The protein below binds the small molecule below.
Small molecule (SMILES): C[C@@H](N1CN([C@H]2c3ccccc3CSc3ccccc32)n2ccc(=O)c(O)c2C1=O)C(F)(F)F

Sequence of chain 1.A:
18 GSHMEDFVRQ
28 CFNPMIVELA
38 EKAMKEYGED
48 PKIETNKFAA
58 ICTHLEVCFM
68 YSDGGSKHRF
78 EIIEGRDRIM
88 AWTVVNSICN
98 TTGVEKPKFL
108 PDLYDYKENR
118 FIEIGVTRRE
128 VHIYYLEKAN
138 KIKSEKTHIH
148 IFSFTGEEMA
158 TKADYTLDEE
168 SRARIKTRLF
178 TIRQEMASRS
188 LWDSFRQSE

Binding-site contacts:
Ligand atom O17 contacts residue MN1 of chain 1.B at 1.9 Å.
Ligand atom C08 contacts residue HIS61 of chain 1.A at 3.8 Å.
Ligand atom O17 contacts residue LYS135 of chain 1.A at 3.3 Å (salt-bridge).
Ligand atom F29 contacts residue LEU107 of chain 1.A at 3.8 Å.
Ligand atom C43 contacts residue TYR44 of chain 1.A at 3.8 Å (hydrophobic).
Ligand atom O17 contacts residue HIS61 of chain 1.A at 2.9 Å (h-bond).
Ligand atom O18 contacts residue MN1 of chain 1.C at 2.1 Å.
Ligand atom C51 contacts residue ILE58 of chain 1.A at 3.6 Å (hydrophobic).
Ligand atom O15 contacts residue MN1 of chain 1.C at 2.0 Å.
Ligand atom O15 contacts residue GLU81 of chain 1.A at 3.5 Å (salt-bridge).
Ligand atom C14 contacts residue MN1 of chain 1.C at 3.1 Å.
Ligand atom O15 contacts residue ASP109 of chain 1.A at 2.9 Å (salt-bridge).
Ligand atom C08 contacts residue GLU120 of chain 1.A at 3.5 Å.
Ligand atom O17 contacts residue GLU120 of chain 1.A at 2.6 Å (salt-bridge).
Ligand atom C02 contacts residue LYS135 of chain 1.A at 3.8 Å.
Ligand atom C23 contacts residue TYR44 of chain 1.A at 3.5 Å (hydrophobic).
Ligand atom C08 contacts residue MN1 of chain 1.B at 2.9 Å.
Ligand atom C01 contacts residue HIS61 of chain 1.A at 3.5 Å.
Ligand atom O17 contacts residue ASP109 of chain 1.A at 3.9 Å.
Ligand atom C02 contacts residue TYR131 of chain 1.A at 3.4 Å (hydrophobic).
Ligand atom O15 contacts residue MN1 of chain 1.B at 2.4 Å.
Ligand atom C08 contacts residue MN1 of chain 1.C at 3.1 Å.
Ligand atom C31 contacts residue ILE58 of chain 1.A at 3.7 Å (hydrophobic).
Ligand atom C47 contacts residue ILE58 of chain 1.A at 3.9 Å (hydrophobic).
Ligand atom O15 contacts residue GLU120 of chain 1.A at 3.2 Å (salt-bridge).
Ligand atom F28 contacts residue LEU107 of chain 1.A at 3.7 Å.
Ligand atom C51 contacts residue ALA57 of chain 1.A at 3.6 Å (hydrophobic).
Ligand atom O18 contacts residue GLU81 of chain 1.A at 3.1 Å (salt-bridge).
Ligand atom C01 contacts residue MN1 of chain 1.B at 2.6 Å.
Ligand atom C43 contacts residue ALA40 of chain 1.A at 3.8 Å (hydrophobic).
Ligand atom C53 contacts residue ILE58 of chain 1.A at 3.5 Å (hydrophobic).
Ligand atom C07 contacts residue MN1 of chain 1.C at 3.6 Å.
Ligand atom C01 contacts residue LYS135 of chain 1.A at 3.4 Å.
Ligand atom C30 contacts residue ILE58 of chain 1.A at 3.9 Å (hydrophobic).
Ligand atom C01 contacts residue GLU120 of chain 1.A at 3.3 Å.
Ligand atom F28 contacts residue TYR44 of chain 1.A at 3.8 Å.
Ligand atom C49 contacts residue HIS61 of chain 1.A at 3.5 Å.
Ligand atom O15 contacts residue HIS61 of chain 1.A at 3.4 Å.
Ligand atom O17 contacts residue ILE121 of chain 1.A at 2.8 Å (h-bond).
Ligand atom C49 contacts residue ILE58 of chain 1.A at 3.8 Å (hydrophobic).